Binding-site contacts:
Ligand atom C1 contacts residue ASN107 of chain 1.C at 1.4 Å.
Ligand atom C3 contacts residue ASN107 of chain 1.C at 3.9 Å.
Ligand atom O5 contacts residue ASN107 of chain 1.C at 2.3 Å (h-bond).
Ligand atom C8 contacts residue ASN107 of chain 1.C at 4.1 Å.
Ligand atom C8 contacts residue TYR140 of chain 1.C at 3.8 Å (hydrophobic).
Ligand atom C7 contacts residue SER12 of chain 1.C at 3.4 Å.
Ligand atom O7 contacts residue SER12 of chain 1.C at 2.6 Å (h-bond).
Ligand atom C2 contacts residue ASN107 of chain 1.C at 2.6 Å.
Ligand atom C7 contacts residue ASN107 of chain 1.C at 3.2 Å.
Ligand atom C4 contacts residue ASN107 of chain 1.C at 4.3 Å.
Ligand atom C8 contacts residue SER12 of chain 1.C at 3.5 Å.
Ligand atom C5 contacts residue ASN107 of chain 1.C at 3.6 Å.
Ligand atom C7 contacts residue TYR140 of chain 1.C at 4.4 Å (hydrophobic).
Ligand atom O7 contacts residue ASN107 of chain 1.C at 3.1 Å (h-bond).
Ligand atom N2 contacts residue ASN107 of chain 1.C at 3.0 Å (h-bond).

A protein and the small-molecule ligand that binds it are described below.
Small molecule (SMILES): CC(=O)N[C@@H]1[C@@H](O)[C@H](O)[C@@H](CO)O[C@H]1O

Sequence of chain 1.C:
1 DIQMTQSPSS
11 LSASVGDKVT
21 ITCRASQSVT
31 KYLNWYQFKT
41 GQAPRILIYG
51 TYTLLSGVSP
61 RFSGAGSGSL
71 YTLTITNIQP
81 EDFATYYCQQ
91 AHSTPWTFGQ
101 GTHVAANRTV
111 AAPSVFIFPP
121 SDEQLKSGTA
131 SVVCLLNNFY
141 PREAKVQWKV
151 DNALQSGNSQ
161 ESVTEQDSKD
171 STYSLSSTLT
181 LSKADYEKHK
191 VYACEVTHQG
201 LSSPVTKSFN